The protein below binds the small molecule below.
Small molecule (SMILES): CO[C@H]1O[C@H](CO)[C@@H](O)[C@H](O)[C@H]1O

Binding-site contacts:
Ligand atom C4 contacts residue ILE424 of chain 1.D at 4.1 Å (hydrophobic).
Ligand atom O3 contacts residue LEU267 of chain 1.D at 4.1 Å.
Ligand atom C4 contacts residue PHE423 of chain 1.D at 4.2 Å (hydrophobic).
Ligand atom O2 contacts residue GLY420 of chain 1.D at 3.5 Å.
Ligand atom O5 contacts residue PHE423 of chain 1.D at 3.2 Å.
Ligand atom O1 contacts residue PHE448 of chain 1.D at 3.6 Å.
Ligand atom O2 contacts residue PHE423 of chain 1.D at 3.9 Å.
Ligand atom C1 contacts residue PHE423 of chain 1.D at 3.5 Å (hydrophobic).
Ligand atom C3 contacts residue PHE448 of chain 1.D at 4.0 Å (hydrophobic).
Ligand atom O4 contacts residue TYR449 of chain 1.D at 3.5 Å (h-bond).
Ligand atom C6 contacts residue PHE448 of chain 1.D at 3.6 Å (hydrophobic).
Ligand atom O6 contacts residue PHE448 of chain 1.D at 3.3 Å.
Ligand atom C6 contacts residue VAL444 of chain 1.D at 3.5 Å (hydrophobic).
Ligand atom C6 contacts residue PHE445 of chain 1.D at 3.4 Å (hydrophobic).
Ligand atom O6 contacts residue PHE445 of chain 1.D at 4.1 Å.
Ligand atom C2 contacts residue PHE423 of chain 1.D at 3.6 Å (hydrophobic).
Ligand atom O6 contacts residue VAL444 of chain 1.D at 2.8 Å (h-bond).
Ligand atom C6 contacts residue PHE423 of chain 1.D at 3.9 Å (hydrophobic).
Ligand atom O2 contacts residue ILE419 of chain 1.D at 4.4 Å.
Ligand atom C3 contacts residue PHE423 of chain 1.D at 4.5 Å (hydrophobic).
Ligand atom C5 contacts residue PHE448 of chain 1.D at 3.5 Å (hydrophobic).
Ligand atom C2 contacts residue GLY420 of chain 1.D at 4.3 Å.
Ligand atom O5 contacts residue PHE448 of chain 1.D at 4.3 Å.
Ligand atom C3 contacts residue ILE424 of chain 1.D at 4.3 Å (hydrophobic).
Ligand atom O2 contacts residue LEU267 of chain 1.D at 3.3 Å.
Ligand atom C4 contacts residue PHE448 of chain 1.D at 3.9 Å (hydrophobic).
Ligand atom O3 contacts residue SER272 of chain 1.D at 4.4 Å.
Ligand atom C5 contacts residue PHE423 of chain 1.D at 4.1 Å (hydrophobic).
Ligand atom O4 contacts residue ILE424 of chain 1.D at 4.3 Å.
Ligand atom O3 contacts residue ILE424 of chain 1.D at 3.4 Å.
Ligand atom O6 contacts residue PHE423 of chain 1.D at 4.2 Å.
Ligand atom C4 contacts residue PHE445 of chain 1.D at 4.3 Å (hydrophobic).
Ligand atom O1 contacts residue LEU267 of chain 1.D at 4.3 Å.
Ligand atom C5 contacts residue PHE445 of chain 1.D at 4.5 Å (hydrophobic).
Ligand atom O3 contacts residue GLY420 of chain 1.D at 3.9 Å.
Ligand atom O4 contacts residue PHE445 of chain 1.D at 4.1 Å.
Ligand atom O4 contacts residue PHE448 of chain 1.D at 3.2 Å.
Ligand atom O3 contacts residue GLY271 of chain 1.D at 4.4 Å.

Sequence of chain 1.D:
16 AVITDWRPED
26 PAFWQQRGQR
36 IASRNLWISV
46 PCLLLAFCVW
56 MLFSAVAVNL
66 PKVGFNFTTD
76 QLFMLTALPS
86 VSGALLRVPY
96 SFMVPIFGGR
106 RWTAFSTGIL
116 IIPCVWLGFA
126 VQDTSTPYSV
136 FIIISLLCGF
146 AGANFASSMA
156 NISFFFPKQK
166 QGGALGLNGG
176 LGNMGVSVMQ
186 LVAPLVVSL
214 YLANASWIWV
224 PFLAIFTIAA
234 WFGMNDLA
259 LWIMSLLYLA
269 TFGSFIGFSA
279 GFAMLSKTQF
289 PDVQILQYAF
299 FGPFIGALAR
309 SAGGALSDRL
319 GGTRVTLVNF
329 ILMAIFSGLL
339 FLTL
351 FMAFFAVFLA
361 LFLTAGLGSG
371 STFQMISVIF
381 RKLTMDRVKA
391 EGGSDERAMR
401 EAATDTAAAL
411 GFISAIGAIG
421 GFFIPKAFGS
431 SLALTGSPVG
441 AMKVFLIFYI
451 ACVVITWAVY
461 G